Binding-site contacts:
Ligand atom CAH contacts residue PHE224 of chain 1.D at 3.5 Å (hydrophobic).
Ligand atom CAD contacts residue SER234 of chain 1.D at 3.9 Å.
Ligand atom CAD contacts residue ASN324 of chain 1.D at 4.0 Å.
Ligand atom CAG contacts residue PHE224 of chain 1.D at 3.5 Å (hydrophobic).
Ligand atom OAL contacts residue SER235 of chain 1.D at 4.0 Å.
Ligand atom NAN contacts residue TYR347 of chain 1.D at 4.0 Å.
Ligand atom CAG contacts residue PHE320 of chain 1.D at 4.0 Å (hydrophobic).
Ligand atom CAH contacts residue TYR339 of chain 1.D at 3.5 Å (hydrophobic).
Ligand atom OAL contacts residue SER238 of chain 1.D at 2.9 Å (h-bond).
Ligand atom CAC contacts residue PHE321 of chain 1.D at 3.9 Å (hydrophobic).
Ligand atom CAJ contacts residue ASN343 of chain 1.D at 4.0 Å.
Ligand atom OAK contacts residue ASN324 of chain 1.D at 3.6 Å.
Ligand atom CAB contacts residue PHE321 of chain 1.D at 3.8 Å (hydrophobic).
Ligand atom CAG contacts residue ASN324 of chain 1.D at 4.0 Å.
Ligand atom CAB contacts residue VAL148 of chain 1.D at 3.6 Å (hydrophobic).
Ligand atom CAO contacts residue PHE224 of chain 1.D at 4.1 Å (hydrophobic).
Ligand atom CAF contacts residue PHE320 of chain 1.D at 3.9 Å (hydrophobic).
Ligand atom CAJ contacts residue ASP144 of chain 1.D at 3.3 Å.
Ligand atom OAK contacts residue SER234 of chain 1.D at 2.8 Å (h-bond).
Ligand atom OAL contacts residue PHE321 of chain 1.D at 3.9 Å.
Ligand atom CAF contacts residue ASP144 of chain 1.D at 4.2 Å.
Ligand atom NAN contacts residue ASN343 of chain 1.D at 3.0 Å (h-bond).
Ligand atom NAN contacts residue ASP144 of chain 1.D at 3.1 Å (salt-bridge).
Ligand atom CAC contacts residue SER234 of chain 1.D at 4.2 Å.
Ligand atom CAA contacts residue VAL148 of chain 1.D at 3.6 Å (hydrophobic).
Ligand atom CAJ contacts residue PHE320 of chain 1.D at 3.8 Å (hydrophobic).
Ligand atom CAI contacts residue ASN343 of chain 1.D at 4.0 Å.
Ligand atom OAM contacts residue ASP144 of chain 1.D at 2.3 Å (salt-bridge).
Ligand atom OAM contacts residue TYR347 of chain 1.D at 3.7 Å.
Ligand atom CAO contacts residue ASN343 of chain 1.D at 3.9 Å.
Ligand atom OAL contacts residue SER234 of chain 1.D at 3.3 Å (h-bond).
Ligand atom CAC contacts residue SER238 of chain 1.D at 3.9 Å.
Ligand atom OAM contacts residue VAL148 of chain 1.D at 3.9 Å.
Ligand atom CAE contacts residue PHE320 of chain 1.D at 4.1 Å (hydrophobic).
Ligand atom CAH contacts residue PHE320 of chain 1.D at 4.1 Å (hydrophobic).
Ligand atom CAO contacts residue ASP144 of chain 1.D at 4.0 Å.
Ligand atom OAM contacts residue ASN343 of chain 1.D at 3.8 Å.
Ligand atom CAG contacts residue TYR339 of chain 1.D at 3.8 Å (hydrophobic).
Ligand atom CAB contacts residue SER238 of chain 1.D at 4.2 Å.
Ligand atom CAI contacts residue ASP144 of chain 1.D at 3.2 Å.

Sequence of chain 1.D:
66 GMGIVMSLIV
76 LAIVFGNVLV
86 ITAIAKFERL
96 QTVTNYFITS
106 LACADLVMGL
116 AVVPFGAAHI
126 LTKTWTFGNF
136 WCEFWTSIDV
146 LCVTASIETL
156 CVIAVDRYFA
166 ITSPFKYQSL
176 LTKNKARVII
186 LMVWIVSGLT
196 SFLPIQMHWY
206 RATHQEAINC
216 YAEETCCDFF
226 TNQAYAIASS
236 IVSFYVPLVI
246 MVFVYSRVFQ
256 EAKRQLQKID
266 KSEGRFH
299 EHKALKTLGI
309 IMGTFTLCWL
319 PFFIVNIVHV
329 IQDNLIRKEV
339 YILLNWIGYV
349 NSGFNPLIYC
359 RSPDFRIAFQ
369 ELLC

A small-molecule ligand and the protein it binds are described below.
Small molecule (SMILES): CN[C@@H]1CCc2c(ccc(O)c2O)[C@H]1O